The protein below binds the small molecule below.
Small molecule (SMILES): CSCC[C@H](NC(=O)[C@H](CO)NC(=O)[C@H](CCC(N)=O)NC(=O)[C@H](CCCN=C(N)N)NC(=O)[C@H](CS)NC(=O)[C@@H](N)[C@@H](C)O)C(=O)N[C@@H](CS)C(=O)N[C@H](C(=O)N[C@@H](C)C(=O)N[C@H](C=O)CCCN=C(N)N)[C@@H](C)O

Sequence of chain 1.A:
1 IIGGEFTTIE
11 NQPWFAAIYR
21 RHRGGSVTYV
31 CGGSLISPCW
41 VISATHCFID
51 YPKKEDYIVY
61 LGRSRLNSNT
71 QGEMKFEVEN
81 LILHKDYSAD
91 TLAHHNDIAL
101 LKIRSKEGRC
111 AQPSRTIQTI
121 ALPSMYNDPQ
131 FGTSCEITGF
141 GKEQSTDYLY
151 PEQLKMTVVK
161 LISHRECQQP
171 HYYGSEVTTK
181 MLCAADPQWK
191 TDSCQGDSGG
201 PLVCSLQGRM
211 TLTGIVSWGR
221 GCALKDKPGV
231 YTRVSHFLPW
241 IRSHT

Binding-site contacts:
Ligand atom NH1 contacts residue ASP192 of chain 1.A at 2.9 Å (salt-bridge).
Ligand atom N contacts residue SER217 of chain 1.A at 3.0 Å (h-bond).
Ligand atom OG1 contacts residue HIS94 of chain 1.A at 3.3 Å (h-bond).
Ligand atom CZ contacts residue ASP192 of chain 1.A at 3.5 Å.
Ligand atom SG contacts residue ZBR1 of chain 1.G at 1.8 Å.
Ligand atom OG contacts residue ALA89 of chain 1.A at 3.4 Å.
Ligand atom CB contacts residue LEU92 of chain 1.A at 3.5 Å (hydrophobic).
Ligand atom NE2 contacts residue THR1 of chain 1.C at 3.1 Å (h-bond).
Ligand atom NH1 contacts residue GLY229 of chain 1.A at 3.2 Å.
Ligand atom OG contacts residue ASP90 of chain 1.A at 2.7 Å (salt-bridge).
Ligand atom N contacts residue ZBR1 of chain 1.G at 3.5 Å.
Ligand atom O contacts residue HIS94 of chain 1.A at 2.8 Å (h-bond).
Ligand atom O contacts residue TRP218 of chain 1.A at 3.2 Å.
Ligand atom CG2 contacts residue GLY219 of chain 1.A at 3.5 Å.
Ligand atom O contacts residue GLN195 of chain 1.A at 3.1 Å (h-bond).
Ligand atom O contacts residue ZBR1 of chain 1.G at 3.5 Å.
Ligand atom OG1 contacts residue LEU92 of chain 1.A at 2.7 Å (h-bond).
Ligand atom NH1 contacts residue SER193 of chain 1.A at 2.7 Å (h-bond).
Ligand atom N contacts residue THR91 of chain 1.A at 2.9 Å (h-bond).
Ligand atom O contacts residue GLN195 of chain 1.A at 2.9 Å (h-bond).
Ligand atom O contacts residue GLN195 of chain 1.A at 3.5 Å.
Ligand atom C contacts residue SER198 of chain 1.A at 1.4 Å.
Ligand atom O contacts residue ASP197 of chain 1.A at 3.5 Å (salt-bridge).
Ligand atom CB contacts residue ZBR1 of chain 1.G at 2.8 Å.
Ligand atom O contacts residue SER198 of chain 1.A at 2.3 Å (h-bond).
Ligand atom CB contacts residue GLY219 of chain 1.A at 3.2 Å.
Ligand atom CB contacts residue ASP90 of chain 1.A at 3.0 Å.
Ligand atom O contacts residue GLY219 of chain 1.A at 3.0 Å (h-bond).
Ligand atom CB contacts residue THR91 of chain 1.A at 3.2 Å.
Ligand atom NH2 contacts residue GLY221 of chain 1.A at 2.8 Å (h-bond).
Ligand atom CB contacts residue SER198 of chain 1.A at 3.0 Å.
Ligand atom NE contacts residue GLY221 of chain 1.A at 3.5 Å (h-bond).
Ligand atom C contacts residue THR91 of chain 1.A at 3.4 Å.
Ligand atom N contacts residue SER198 of chain 1.A at 2.8 Å (h-bond).
Ligand atom NH2 contacts residue ASP192 of chain 1.A at 2.8 Å (salt-bridge).
Ligand atom CA contacts residue SER198 of chain 1.A at 2.4 Å.
Ligand atom C contacts residue ZBR1 of chain 1.G at 3.4 Å.
Ligand atom CZ contacts residue SER193 of chain 1.A at 3.2 Å.
Ligand atom CA contacts residue GLY219 of chain 1.A at 3.2 Å.
Ligand atom O contacts residue GLY196 of chain 1.A at 2.8 Å (h-bond).

Sequence of chain 1.C:
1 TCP